A small-molecule ligand and the protein it binds are described below.
Small molecule (SMILES): NC[C@H]1OCCc2sccc21

Binding-site contacts:
Ligand atom C06 contacts residue SER282 of chain 1.A at 4.4 Å.
Ligand atom C06 contacts residue ALA236 of chain 1.A at 3.4 Å (hydrophobic).
Ligand atom C07 contacts residue ARG95 of chain 1.A at 3.7 Å.
Ligand atom C08 contacts residue SER282 of chain 1.A at 4.3 Å.
Ligand atom N01 contacts residue ALA236 of chain 1.A at 4.2 Å.
Ligand atom O01 contacts residue PHE257 of chain 1.A at 4.1 Å.
Ligand atom C05 contacts residue PHE257 of chain 1.A at 4.3 Å (hydrophobic).
Ligand atom C04 contacts residue SER282 of chain 1.A at 3.9 Å.
Ligand atom S01 contacts residue TYR14 of chain 1.A at 3.7 Å.
Ligand atom C02 contacts residue ALA236 of chain 1.A at 4.1 Å (hydrophobic).
Ligand atom C07 contacts residue ALA236 of chain 1.A at 3.4 Å (hydrophobic).
Ligand atom O01 contacts residue TYR252 of chain 1.A at 4.1 Å.
Ligand atom C02 contacts residue ARG95 of chain 1.A at 4.4 Å.
Ligand atom C08 contacts residue GLY44 of chain 1.A at 4.5 Å.
Ligand atom O01 contacts residue SER282 of chain 1.A at 4.0 Å.
Ligand atom C03 contacts residue SER282 of chain 1.A at 4.3 Å.
Ligand atom C01 contacts residue ALA236 of chain 1.A at 4.3 Å (hydrophobic).
Ligand atom N01 contacts residue SER235 of chain 1.A at 3.0 Å (h-bond).
Ligand atom C07 contacts residue SER282 of chain 1.A at 4.1 Å.
Ligand atom C03 contacts residue PHE257 of chain 1.A at 4.4 Å (hydrophobic).
Ligand atom S01 contacts residue SER43 of chain 1.A at 4.1 Å.
Ligand atom C08 contacts residue ALA236 of chain 1.A at 4.3 Å (hydrophobic).
Ligand atom S01 contacts residue SER282 of chain 1.A at 4.2 Å.
Ligand atom C06 contacts residue TYR252 of chain 1.A at 3.9 Å (hydrophobic).
Ligand atom C08 contacts residue GLY283 of chain 1.A at 4.1 Å.
Ligand atom C08 contacts residue ARG95 of chain 1.A at 4.1 Å.
Ligand atom C06 contacts residue SER235 of chain 1.A at 3.9 Å.
Ligand atom C02 contacts residue SER282 of chain 1.A at 3.8 Å.
Ligand atom N01 contacts residue TYR252 of chain 1.A at 4.2 Å.
Ligand atom C04 contacts residue TYR14 of chain 1.A at 4.3 Å (hydrophobic).
Ligand atom C01 contacts residue SER282 of chain 1.A at 4.3 Å.
Ligand atom C03 contacts residue TYR14 of chain 1.A at 3.6 Å (hydrophobic).

Sequence of chain 1.A:
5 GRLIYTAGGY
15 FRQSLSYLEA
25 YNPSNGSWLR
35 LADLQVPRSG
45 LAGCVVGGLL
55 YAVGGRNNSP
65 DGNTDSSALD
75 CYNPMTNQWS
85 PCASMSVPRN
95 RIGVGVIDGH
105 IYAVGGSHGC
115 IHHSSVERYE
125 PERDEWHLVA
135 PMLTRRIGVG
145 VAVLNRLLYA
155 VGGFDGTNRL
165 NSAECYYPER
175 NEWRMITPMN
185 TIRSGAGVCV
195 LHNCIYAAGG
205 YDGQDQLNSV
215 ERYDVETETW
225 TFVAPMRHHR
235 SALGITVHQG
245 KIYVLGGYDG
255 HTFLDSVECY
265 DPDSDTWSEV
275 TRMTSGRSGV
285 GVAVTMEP